Binding-site contacts:
Ligand atom N2 contacts residue ASP21 of chain 1.A at 3.8 Å.
Ligand atom N2 contacts residue ASN22 of chain 1.A at 3.1 Å (h-bond).
Ligand atom C2 contacts residue ALA20 of chain 1.A at 3.4 Å (hydrophobic).
Ligand atom O5 contacts residue ASN22 of chain 1.A at 2.3 Å (h-bond).
Ligand atom N2 contacts residue ALA20 of chain 1.A at 2.6 Å (h-bond).
Ligand atom O7 contacts residue ASN22 of chain 1.A at 3.6 Å.
Ligand atom C7 contacts residue ASN22 of chain 1.A at 3.6 Å.
Ligand atom C7 contacts residue ASP21 of chain 1.A at 3.8 Å.
Ligand atom C8 contacts residue ALA20 of chain 1.A at 3.6 Å (hydrophobic).
Ligand atom C8 contacts residue ASP21 of chain 1.A at 2.9 Å.
Ligand atom C1 contacts residue ASP21 of chain 1.A at 4.3 Å.
Ligand atom C1 contacts residue ALA20 of chain 1.A at 3.3 Å (hydrophobic).
Ligand atom C3 contacts residue ASN22 of chain 1.A at 3.9 Å.
Ligand atom C6 contacts residue ASN22 of chain 1.A at 4.4 Å.
Ligand atom C7 contacts residue ALA20 of chain 1.A at 3.5 Å (hydrophobic).
Ligand atom O7 contacts residue ASP21 of chain 1.A at 4.5 Å.
Ligand atom C3 contacts residue ALA20 of chain 1.A at 3.9 Å (hydrophobic).
Ligand atom C1 contacts residue ASN22 of chain 1.A at 1.5 Å.
Ligand atom C4 contacts residue ASN22 of chain 1.A at 4.2 Å.
Ligand atom C2 contacts residue ASN22 of chain 1.A at 2.6 Å.
Ligand atom C5 contacts residue ASN22 of chain 1.A at 3.6 Å.

Sequence of chain 1.A:
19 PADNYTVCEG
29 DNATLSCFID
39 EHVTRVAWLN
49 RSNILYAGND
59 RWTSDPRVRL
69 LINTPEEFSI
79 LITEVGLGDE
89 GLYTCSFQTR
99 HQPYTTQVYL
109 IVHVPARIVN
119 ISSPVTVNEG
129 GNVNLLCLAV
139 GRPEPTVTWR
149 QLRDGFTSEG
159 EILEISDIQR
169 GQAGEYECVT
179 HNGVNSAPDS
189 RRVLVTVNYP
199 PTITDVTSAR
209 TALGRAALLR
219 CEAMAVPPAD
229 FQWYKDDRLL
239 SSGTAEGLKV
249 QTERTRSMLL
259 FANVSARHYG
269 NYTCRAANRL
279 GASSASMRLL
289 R

A protein and the small-molecule ligand that binds it are described below.
Small molecule (SMILES): CC(=O)N[C@@H]1[C@@H](O)[C@H](O)[C@@H](CO)O[C@H]1O